Sequence of chain 1.A:
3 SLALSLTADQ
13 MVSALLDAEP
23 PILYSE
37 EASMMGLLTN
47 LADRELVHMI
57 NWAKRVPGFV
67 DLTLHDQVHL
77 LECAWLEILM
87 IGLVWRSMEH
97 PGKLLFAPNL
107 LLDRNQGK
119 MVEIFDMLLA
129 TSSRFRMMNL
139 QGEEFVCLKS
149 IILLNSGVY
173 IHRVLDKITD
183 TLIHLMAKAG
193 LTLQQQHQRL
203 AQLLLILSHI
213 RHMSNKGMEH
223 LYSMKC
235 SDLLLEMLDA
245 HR

A small-molecule ligand and the protein it binds are described below.
Small molecule (SMILES): CC[C@H](C)[C@H](NC(=O)[C@@H](N)CCCCN)C(=O)N[C@@H](CC(C)C)C(=O)N[C@@H](Cc1cnc[nH]1)C(=O)N[C@@H](CCCN=C(N)N)C(=O)N[C@@H](CC(C)C)C(=O)N[C@@H](CC(C)C)C(=O)N[C@@H](CCC(N)=O)C(=O)N[C@@H](C)C=O

Binding-site contacts:
Ligand atom CD2 contacts residue MET241 of chain 1.A at 3.6 Å (hydrophobic).
Ligand atom CD2 contacts residue ILE56 of chain 1.A at 4.1 Å (hydrophobic).
Ligand atom CD1 contacts residue ILE56 of chain 1.A at 3.6 Å (hydrophobic).
Ligand atom O contacts residue LYS60 of chain 1.A at 4.2 Å.
Ligand atom CA contacts residue GLU240 of chain 1.A at 3.9 Å.
Ligand atom CG1 contacts residue GLU240 of chain 1.A at 3.2 Å.
Ligand atom NZ contacts residue GLU78 of chain 1.A at 2.9 Å (salt-bridge).
Ligand atom C contacts residue LYS60 of chain 1.A at 4.0 Å.
Ligand atom CB contacts residue LEU237 of chain 1.A at 4.2 Å (hydrophobic).
Ligand atom NE2 contacts residue LEU70 of chain 1.A at 4.2 Å.
Ligand atom CG contacts residue LEU70 of chain 1.A at 4.1 Å (hydrophobic).
Ligand atom CD contacts residue LEU70 of chain 1.A at 4.2 Å (hydrophobic).
Ligand atom CE contacts residue GLU78 of chain 1.A at 3.3 Å.
Ligand atom CD1 contacts residue ASP236 of chain 1.A at 3.9 Å.
Ligand atom CB contacts residue ILE56 of chain 1.A at 4.2 Å (hydrophobic).
Ligand atom CG2 contacts residue LEU237 of chain 1.A at 3.9 Å (hydrophobic).
Ligand atom CD contacts residue VAL74 of chain 1.A at 4.2 Å (hydrophobic).
Ligand atom C contacts residue LYS60 of chain 1.A at 4.1 Å.
Ligand atom CB contacts residue GLU240 of chain 1.A at 3.3 Å.
Ligand atom C contacts residue ILE56 of chain 1.A at 4.0 Å (hydrophobic).
Ligand atom CG contacts residue LEU70 of chain 1.A at 3.9 Å (hydrophobic).
Ligand atom CD2 contacts residue GLN73 of chain 1.A at 3.9 Å.
Ligand atom CD1 contacts residue LEU237 of chain 1.A at 3.8 Å (hydrophobic).
Ligand atom CD2 contacts residue GLU78 of chain 1.A at 3.6 Å.
Ligand atom O contacts residue LEU70 of chain 1.A at 3.8 Å.
Ligand atom OE1 contacts residue LEU70 of chain 1.A at 3.9 Å.
Ligand atom CD2 contacts residue LEU70 of chain 1.A at 3.3 Å (hydrophobic).
Ligand atom CD1 contacts residue VAL74 of chain 1.A at 4.0 Å (hydrophobic).
Ligand atom CG contacts residue VAL74 of chain 1.A at 4.2 Å (hydrophobic).
Ligand atom CD2 contacts residue VAL74 of chain 1.A at 3.6 Å (hydrophobic).
Ligand atom CA contacts residue LEU70 of chain 1.A at 4.2 Å (hydrophobic).
Ligand atom CD2 contacts residue LEU77 of chain 1.A at 3.7 Å (hydrophobic).
Ligand atom O contacts residue LYS60 of chain 1.A at 3.6 Å (salt-bridge).
Ligand atom N contacts residue GLU240 of chain 1.A at 3.2 Å (salt-bridge).
Ligand atom CG contacts residue GLU240 of chain 1.A at 4.2 Å.
Ligand atom CD contacts residue GLU78 of chain 1.A at 3.4 Å.
Ligand atom CD1 contacts residue GLU240 of chain 1.A at 3.4 Å.
Ligand atom CD2 contacts residue PHE65 of chain 1.A at 4.2 Å (hydrophobic).
Ligand atom NZ contacts residue VAL74 of chain 1.A at 3.8 Å.
Ligand atom O contacts residue ILE56 of chain 1.A at 3.6 Å.